Binding-site contacts:
Ligand atom C8 contacts residue LEU353 of chain 1.A at 3.8 Å (hydrophobic).
Ligand atom C8 contacts residue SER352 of chain 1.A at 4.3 Å.
Ligand atom C2 contacts residue GLY345 of chain 1.A at 4.5 Å.
Ligand atom C7 contacts residue ASN350 of chain 1.A at 3.5 Å.
Ligand atom N2 contacts residue GLY345 of chain 1.A at 4.2 Å.
Ligand atom C6 contacts residue SER347 of chain 1.A at 4.3 Å.
Ligand atom C4 contacts residue ASN350 of chain 1.A at 4.3 Å.
Ligand atom C1 contacts residue ASN350 of chain 1.A at 1.5 Å.
Ligand atom O5 contacts residue SER347 of chain 1.A at 3.7 Å.
Ligand atom N2 contacts residue ASN350 of chain 1.A at 3.0 Å (h-bond).
Ligand atom O7 contacts residue ASN350 of chain 1.A at 3.6 Å.
Ligand atom C3 contacts residue ASN350 of chain 1.A at 3.9 Å.
Ligand atom O4 contacts residue GLY345 of chain 1.A at 4.5 Å.
Ligand atom C2 contacts residue ASN350 of chain 1.A at 2.5 Å.
Ligand atom C3 contacts residue GLY345 of chain 1.A at 4.1 Å.
Ligand atom C8 contacts residue ASN350 of chain 1.A at 4.2 Å.
Ligand atom C5 contacts residue SER347 of chain 1.A at 4.1 Å.
Ligand atom C5 contacts residue ASN350 of chain 1.A at 3.8 Å.
Ligand atom C1 contacts residue SER347 of chain 1.A at 4.0 Å.
Ligand atom O5 contacts residue ASN350 of chain 1.A at 2.5 Å (h-bond).

Sequence of chain 1.A:
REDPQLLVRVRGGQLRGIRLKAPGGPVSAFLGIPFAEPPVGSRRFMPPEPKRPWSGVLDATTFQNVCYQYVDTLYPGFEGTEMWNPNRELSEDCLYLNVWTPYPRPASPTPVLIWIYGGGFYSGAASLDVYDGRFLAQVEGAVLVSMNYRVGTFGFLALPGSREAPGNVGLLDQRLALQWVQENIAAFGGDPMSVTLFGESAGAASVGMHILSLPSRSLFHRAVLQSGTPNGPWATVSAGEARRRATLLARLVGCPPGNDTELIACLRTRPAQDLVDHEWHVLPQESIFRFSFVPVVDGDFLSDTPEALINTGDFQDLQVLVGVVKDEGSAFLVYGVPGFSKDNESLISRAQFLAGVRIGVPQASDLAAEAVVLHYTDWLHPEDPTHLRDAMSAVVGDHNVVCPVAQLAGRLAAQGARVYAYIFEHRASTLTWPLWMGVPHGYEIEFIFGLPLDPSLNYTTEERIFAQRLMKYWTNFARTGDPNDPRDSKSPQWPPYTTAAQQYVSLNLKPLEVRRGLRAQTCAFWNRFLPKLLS

This protein binds this small molecule.
Small molecule (SMILES): CC(=O)N[C@@H]1[C@@H](O)[C@H](O)[C@@H](CO)O[C@H]1O